Sequence of chain 7.F:
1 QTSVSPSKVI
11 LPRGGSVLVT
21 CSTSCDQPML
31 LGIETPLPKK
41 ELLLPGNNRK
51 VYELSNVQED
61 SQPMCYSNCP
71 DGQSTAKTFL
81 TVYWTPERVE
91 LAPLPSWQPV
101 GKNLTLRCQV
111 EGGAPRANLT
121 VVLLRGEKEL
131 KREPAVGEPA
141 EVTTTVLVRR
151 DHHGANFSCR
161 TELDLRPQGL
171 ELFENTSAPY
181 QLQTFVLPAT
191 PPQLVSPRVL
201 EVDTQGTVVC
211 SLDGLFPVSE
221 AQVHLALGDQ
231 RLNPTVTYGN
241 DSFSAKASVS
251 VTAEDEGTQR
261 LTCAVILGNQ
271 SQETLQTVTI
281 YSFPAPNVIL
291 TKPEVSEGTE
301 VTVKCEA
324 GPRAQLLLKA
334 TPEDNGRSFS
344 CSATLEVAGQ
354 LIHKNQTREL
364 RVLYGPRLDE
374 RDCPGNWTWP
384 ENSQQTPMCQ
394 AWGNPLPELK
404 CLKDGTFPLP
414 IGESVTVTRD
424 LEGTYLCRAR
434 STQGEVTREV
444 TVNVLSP

Binding-site contacts:
Ligand atom C8 contacts residue ASN240 of chain 7.F at 3.9 Å.
Ligand atom C4 contacts residue ASN240 of chain 7.F at 4.3 Å.
Ligand atom C1 contacts residue ASN240 of chain 7.F at 1.5 Å.
Ligand atom O5 contacts residue ASN240 of chain 7.F at 2.4 Å (h-bond).
Ligand atom C2 contacts residue ASN240 of chain 7.F at 2.5 Å.
Ligand atom O7 contacts residue ASN240 of chain 7.F at 3.0 Å (h-bond).
Ligand atom O7 contacts residue GLY239 of chain 7.F at 3.6 Å.
Ligand atom N2 contacts residue ASN240 of chain 7.F at 2.8 Å (h-bond).
Ligand atom C3 contacts residue ASN240 of chain 7.F at 3.7 Å.
Ligand atom C5 contacts residue ASN240 of chain 7.F at 3.7 Å.
Ligand atom C7 contacts residue ASN240 of chain 7.F at 3.2 Å.

This protein binds this small molecule.
Small molecule (SMILES): CC(=O)N[C@@H]1[C@@H](O)[C@H](O)[C@@H](CO)O[C@H]1O